Sequence of chain 1.C:
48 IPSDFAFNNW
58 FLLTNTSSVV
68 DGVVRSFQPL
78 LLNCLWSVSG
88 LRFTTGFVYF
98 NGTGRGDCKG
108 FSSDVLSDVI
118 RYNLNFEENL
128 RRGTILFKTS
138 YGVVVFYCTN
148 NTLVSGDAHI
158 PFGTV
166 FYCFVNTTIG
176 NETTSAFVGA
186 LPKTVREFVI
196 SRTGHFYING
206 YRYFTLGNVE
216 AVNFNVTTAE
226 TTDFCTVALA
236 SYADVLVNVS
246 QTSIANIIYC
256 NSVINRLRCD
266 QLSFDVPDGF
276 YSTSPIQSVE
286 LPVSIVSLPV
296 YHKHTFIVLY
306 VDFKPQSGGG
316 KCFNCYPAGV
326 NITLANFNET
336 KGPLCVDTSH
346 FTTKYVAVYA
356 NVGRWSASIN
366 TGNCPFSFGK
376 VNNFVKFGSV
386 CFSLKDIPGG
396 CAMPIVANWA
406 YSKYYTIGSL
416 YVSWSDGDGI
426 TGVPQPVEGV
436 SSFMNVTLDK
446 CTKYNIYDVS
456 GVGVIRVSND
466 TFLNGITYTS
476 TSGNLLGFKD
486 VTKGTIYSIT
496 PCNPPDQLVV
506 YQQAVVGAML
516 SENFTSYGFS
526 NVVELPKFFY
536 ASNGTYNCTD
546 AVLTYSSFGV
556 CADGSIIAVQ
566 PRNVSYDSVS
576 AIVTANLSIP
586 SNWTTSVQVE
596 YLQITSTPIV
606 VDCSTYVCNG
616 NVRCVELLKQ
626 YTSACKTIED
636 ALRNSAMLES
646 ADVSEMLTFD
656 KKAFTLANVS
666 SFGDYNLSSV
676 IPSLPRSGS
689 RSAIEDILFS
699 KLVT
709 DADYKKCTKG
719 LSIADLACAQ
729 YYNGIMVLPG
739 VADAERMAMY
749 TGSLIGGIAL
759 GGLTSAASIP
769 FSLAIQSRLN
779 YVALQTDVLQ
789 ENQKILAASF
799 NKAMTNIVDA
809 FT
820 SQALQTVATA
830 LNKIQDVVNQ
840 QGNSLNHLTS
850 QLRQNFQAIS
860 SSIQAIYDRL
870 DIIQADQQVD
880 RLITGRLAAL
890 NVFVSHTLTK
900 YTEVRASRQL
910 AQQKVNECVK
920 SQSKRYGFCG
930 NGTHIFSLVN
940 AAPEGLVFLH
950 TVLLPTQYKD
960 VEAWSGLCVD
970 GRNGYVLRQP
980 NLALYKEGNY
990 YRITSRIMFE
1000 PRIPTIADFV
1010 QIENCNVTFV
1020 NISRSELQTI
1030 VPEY

Binding-site contacts:
Ligand atom N2 contacts residue ASN587 of chain 1.C at 2.8 Å (h-bond).
Ligand atom C4 contacts residue ASN587 of chain 1.C at 4.2 Å.
Ligand atom O6 contacts residue ASN587 of chain 1.C at 4.5 Å.
Ligand atom C8 contacts residue ASN587 of chain 1.C at 4.4 Å.
Ligand atom C6 contacts residue ASN587 of chain 1.C at 4.3 Å.
Ligand atom C2 contacts residue ASN587 of chain 1.C at 2.4 Å.
Ligand atom C1 contacts residue ASN587 of chain 1.C at 1.4 Å.
Ligand atom C7 contacts residue ASN587 of chain 1.C at 3.3 Å.
Ligand atom O7 contacts residue ASN587 of chain 1.C at 3.3 Å (h-bond).
Ligand atom O5 contacts residue ASN587 of chain 1.C at 2.4 Å (h-bond).
Ligand atom O5 contacts residue SER586 of chain 1.C at 4.2 Å.
Ligand atom C5 contacts residue ASN587 of chain 1.C at 3.7 Å.
Ligand atom C3 contacts residue ASN587 of chain 1.C at 3.8 Å.

The small molecule below binds the protein below.
Small molecule (SMILES): CC(=O)N[C@@H]1[C@@H](O)[C@H](O)[C@@H](CO)O[C@H]1O